Binding-site contacts:
Ligand atom C contacts residue HIS99 of chain 1.B at 3.3 Å.
Ligand atom CD1 contacts residue TYR100 of chain 1.A at 3.6 Å (hydrophobic).
Ligand atom C contacts residue TYR37 of chain 1.B at 3.3 Å (hydrophobic).
Ligand atom O contacts residue LEU96 of chain 1.B at 3.5 Å.
Ligand atom O contacts residue ARG31 of chain 1.A at 3.3 Å (salt-bridge).
Ligand atom CB contacts residue ASP52 of chain 1.A at 3.2 Å.
Ligand atom CB contacts residue LEU96 of chain 1.B at 3.7 Å (hydrophobic).
Ligand atom CG1 contacts residue TYR31 of chain 1.B at 3.6 Å (hydrophobic).
Ligand atom N contacts residue LEU96 of chain 1.B at 3.0 Å (h-bond).
Ligand atom O contacts residue TYR37 of chain 1.B at 3.3 Å.
Ligand atom N contacts residue TYR37 of chain 1.B at 3.4 Å.
Ligand atom O contacts residue HIS99 of chain 1.B at 2.4 Å (h-bond).
Ligand atom CA contacts residue HIS99 of chain 1.B at 3.4 Å.
Ligand atom CD1 contacts residue TYR50 of chain 1.A at 3.5 Å (hydrophobic).
Ligand atom CZ contacts residue ASN35 of chain 1.A at 3.7 Å.
Ligand atom CE1 contacts residue ASN35 of chain 1.A at 3.7 Å.
Ligand atom CA contacts residue TYR100 of chain 1.A at 3.1 Å (hydrophobic).
Ligand atom CA contacts residue ARG31 of chain 1.A at 3.5 Å.
Ligand atom N contacts residue ARG31 of chain 1.A at 2.9 Å (salt-bridge).
Ligand atom CG1 contacts residue ARG31 of chain 1.A at 3.5 Å.
Ligand atom CG2 contacts residue TYR100 of chain 1.A at 3.5 Å (hydrophobic).
Ligand atom CB contacts residue TRP33 of chain 1.A at 3.4 Å (hydrophobic).
Ligand atom CB contacts residue VAL97 of chain 1.B at 3.7 Å (hydrophobic).
Ligand atom O contacts residue TYR100 of chain 1.A at 3.3 Å (h-bond).
Ligand atom CG2 contacts residue LEU96 of chain 1.B at 3.7 Å (hydrophobic).
Ligand atom C contacts residue TYR100 of chain 1.A at 3.5 Å (hydrophobic).
Ligand atom C contacts residue TYR37 of chain 1.B at 3.6 Å (hydrophobic).
Ligand atom CD2 contacts residue TRP33 of chain 1.A at 3.4 Å (hydrophobic).
Ligand atom O contacts residue ALA102 of chain 1.A at 3.1 Å (h-bond).
Ligand atom CE2 contacts residue TRP33 of chain 1.A at 3.5 Å (hydrophobic).
Ligand atom CA contacts residue TYR37 of chain 1.B at 3.5 Å (hydrophobic).
Ligand atom O contacts residue HIS99 of chain 1.B at 3.1 Å (h-bond).
Ligand atom CG contacts residue TRP33 of chain 1.A at 3.7 Å (hydrophobic).
Ligand atom O contacts residue TYR50 of chain 1.A at 2.9 Å (h-bond).
Ligand atom O contacts residue VAL101 of chain 1.A at 3.7 Å.
Ligand atom CB contacts residue LEU96 of chain 1.B at 3.6 Å (hydrophobic).
Ligand atom C contacts residue HIS99 of chain 1.B at 3.4 Å.
Ligand atom N contacts residue TYR100 of chain 1.A at 2.9 Å (h-bond).
Ligand atom C contacts residue ARG31 of chain 1.A at 3.7 Å.
Ligand atom CZ contacts residue TRP33 of chain 1.A at 3.6 Å (hydrophobic).

The small molecule below binds the protein below.
Small molecule (SMILES): CC[C@H](C)[C@H](NC(=O)CNC(=O)[C@@H](NC(=O)[C@H](C)N)C(C)C)C(=O)NCC(=O)N[C@@H](C)C(=O)N[C@H](C(=O)N[C@H](C=O)Cc1ccccc1)C(C)C

Sequence of chain 1.A:
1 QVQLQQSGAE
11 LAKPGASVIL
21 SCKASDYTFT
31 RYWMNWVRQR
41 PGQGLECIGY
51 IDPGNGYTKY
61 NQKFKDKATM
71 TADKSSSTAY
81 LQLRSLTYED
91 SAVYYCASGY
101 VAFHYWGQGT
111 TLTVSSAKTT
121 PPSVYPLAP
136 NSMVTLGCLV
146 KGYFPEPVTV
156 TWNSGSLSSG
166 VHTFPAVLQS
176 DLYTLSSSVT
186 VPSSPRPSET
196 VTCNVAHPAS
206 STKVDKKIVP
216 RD

Sequence of chain 1.B:
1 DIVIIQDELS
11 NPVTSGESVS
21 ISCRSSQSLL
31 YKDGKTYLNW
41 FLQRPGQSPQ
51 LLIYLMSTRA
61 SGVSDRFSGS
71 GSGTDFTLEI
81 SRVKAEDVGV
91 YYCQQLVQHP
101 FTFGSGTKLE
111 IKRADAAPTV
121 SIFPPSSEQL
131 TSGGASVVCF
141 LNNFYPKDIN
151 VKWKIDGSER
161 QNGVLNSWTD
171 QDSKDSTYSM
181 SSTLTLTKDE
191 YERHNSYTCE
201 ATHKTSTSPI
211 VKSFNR